This small molecule binds to this protein.
Small molecule (SMILES): C[S-](O)c1cccc(CNC(=O)c2ccc(F)cc2OCC(=O)O)c1

Sequence of chain 1.A:
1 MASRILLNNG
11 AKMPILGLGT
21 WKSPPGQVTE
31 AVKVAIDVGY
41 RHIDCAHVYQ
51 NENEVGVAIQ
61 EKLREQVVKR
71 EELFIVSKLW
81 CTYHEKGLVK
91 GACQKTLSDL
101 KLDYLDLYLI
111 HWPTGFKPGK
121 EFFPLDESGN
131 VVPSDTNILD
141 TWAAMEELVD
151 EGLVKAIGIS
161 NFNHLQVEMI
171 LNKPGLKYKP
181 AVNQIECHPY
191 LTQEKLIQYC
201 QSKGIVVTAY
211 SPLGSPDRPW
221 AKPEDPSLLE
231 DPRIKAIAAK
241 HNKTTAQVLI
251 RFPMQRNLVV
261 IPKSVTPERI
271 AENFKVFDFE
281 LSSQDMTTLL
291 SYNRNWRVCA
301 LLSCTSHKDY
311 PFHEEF

Binding-site contacts:
Ligand atom C11 contacts residue TRP112 of chain 1.A at 3.1 Å (hydrophobic).
Ligand atom C13 contacts residue LEU301 of chain 1.A at 1.6 Å (hydrophobic).
Ligand atom O4 contacts residue LEU301 of chain 1.A at 1.4 Å.
Ligand atom O2 contacts residue TRP112 of chain 1.A at 3.4 Å (h-bond).
Ligand atom C11 contacts residue LEU301 of chain 1.A at 2.1 Å (hydrophobic).
Ligand atom O1 contacts residue TRP21 of chain 1.A at 3.5 Å.
Ligand atom C11 contacts residue TRP80 of chain 1.A at 3.7 Å (hydrophobic).
Ligand atom O3 contacts residue NAP1 of chain 1.C at 2.9 Å.
Ligand atom C15 contacts residue ALA300 of chain 1.A at 2.5 Å (hydrophobic).
Ligand atom F contacts residue VAL48 of chain 1.A at 3.0 Å.
Ligand atom C15 contacts residue TRP112 of chain 1.A at 3.7 Å (hydrophobic).
Ligand atom C14 contacts residue LEU301 of chain 1.A at 0.4 Å (hydrophobic).
Ligand atom C10 contacts residue LEU301 of chain 1.A at 1.9 Å (hydrophobic).
Ligand atom C9 contacts residue LEU301 of chain 1.A at 3.3 Å (hydrophobic).
Ligand atom C12 contacts residue TRP80 of chain 1.A at 3.6 Å (hydrophobic).
Ligand atom O2 contacts residue HIS111 of chain 1.A at 3.2 Å (h-bond).
Ligand atom C12 contacts residue TRP112 of chain 1.A at 3.4 Å (hydrophobic).
Ligand atom C11 contacts residue PHE123 of chain 1.A at 3.7 Å (hydrophobic).
Ligand atom C15 contacts residue TYR310 of chain 1.A at 3.3 Å (hydrophobic).
Ligand atom C10 contacts residue TRP112 of chain 1.A at 3.2 Å (hydrophobic).
Ligand atom O4 contacts residue TRP112 of chain 1.A at 3.5 Å.
Ligand atom C15 contacts residue LEU301 of chain 1.A at 1.1 Å (hydrophobic).
Ligand atom C7 contacts residue TRP21 of chain 1.A at 3.5 Å (hydrophobic).
Ligand atom C12 contacts residue LEU301 of chain 1.A at 2.0 Å (hydrophobic).
Ligand atom C8 contacts residue HIS111 of chain 1.A at 3.3 Å.
Ligand atom C7 contacts residue NAP1 of chain 1.C at 3.6 Å.
Ligand atom S contacts residue CYS304 of chain 1.A at 3.5 Å.
Ligand atom C16 contacts residue TRP112 of chain 1.A at 3.5 Å (hydrophobic).
Ligand atom C13 contacts residue TRP112 of chain 1.A at 3.7 Å (hydrophobic).
Ligand atom O3 contacts residue TYR49 of chain 1.A at 2.8 Å (h-bond).
Ligand atom S contacts residue LEU301 of chain 1.A at 1.3 Å.
Ligand atom F contacts residue TYR49 of chain 1.A at 3.6 Å.
Ligand atom C9 contacts residue TRP112 of chain 1.A at 3.4 Å (hydrophobic).
Ligand atom C4 contacts residue TRP21 of chain 1.A at 3.7 Å (hydrophobic).
Ligand atom O2 contacts residue NAP1 of chain 1.C at 3.7 Å.
Ligand atom C8 contacts residue NAP1 of chain 1.C at 3.4 Å.
Ligand atom O3 contacts residue HIS111 of chain 1.A at 2.7 Å (h-bond).
Ligand atom C2 contacts residue PHE123 of chain 1.A at 3.6 Å (hydrophobic).
Ligand atom C5 contacts residue TRP21 of chain 1.A at 3.1 Å (hydrophobic).
Ligand atom C16 contacts residue LEU301 of chain 1.A at 1.4 Å (hydrophobic).